The protein below binds the small molecule below.
Small molecule (SMILES): CC(C)[C@H](NC(=O)[C@@H]1CCCN1C(=O)[C@H](CC(N)=O)NC(=O)[C@H](Cc1ccccc1)NC(=O)[C@@H](N)[C@@H](C)O)C(=O)N[C@@H](Cc1ccc(O)cc1)C(=O)N1CCC[C@H]1C(=O)N[C@@H](Cc1ccc(O)cc1)C(=O)N[C@@H](CC(=O)O)C(=O)N[C@H](C=O)[C@@H](C)O

Binding-site contacts:
Ligand atom CE1 contacts residue PRO180 of chain 1.A at 3.2 Å (hydrophobic).
Ligand atom ND2 contacts residue GLU155 of chain 1.E at 3.1 Å (salt-bridge).
Ligand atom CG contacts residue LYS339 of chain 1.E at 3.8 Å.
Ligand atom CB contacts residue GLN245 of chain 1.A at 3.6 Å.
Ligand atom OD2 contacts residue LYS339 of chain 1.E at 3.6 Å.
Ligand atom C contacts residue HIS446 of chain 1.E at 3.4 Å.
Ligand atom CE1 contacts residue ARG149 of chain 1.E at 3.6 Å.
Ligand atom CG contacts residue TYR244 of chain 1.A at 3.1 Å (hydrophobic).
Ligand atom OD1 contacts residue GLU155 of chain 1.E at 3.8 Å.
Ligand atom O contacts residue ARG450 of chain 1.E at 3.3 Å (salt-bridge).
Ligand atom OD1 contacts residue LYS339 of chain 1.E at 2.9 Å (salt-bridge).
Ligand atom CE2 contacts residue HIS446 of chain 1.E at 3.5 Å.
Ligand atom CG2 contacts residue GLU155 of chain 1.E at 3.7 Å.
Ligand atom O contacts residue HIS446 of chain 1.E at 2.8 Å.
Ligand atom OH contacts residue MET179 of chain 1.A at 3.4 Å (h-bond).
Ligand atom C contacts residue ARG149 of chain 1.E at 3.8 Å.
Ligand atom CG contacts residue ARG450 of chain 1.E at 3.5 Å.
Ligand atom CG1 contacts residue ARG450 of chain 1.E at 3.4 Å.
Ligand atom CB contacts residue ARG450 of chain 1.E at 3.6 Å.
Ligand atom CG1 contacts residue GLU155 of chain 1.E at 3.8 Å.
Ligand atom CG contacts residue PRO452 of chain 1.E at 3.5 Å (hydrophobic).
Ligand atom CG2 contacts residue LEU145 of chain 1.E at 3.8 Å (hydrophobic).
Ligand atom CA contacts residue LYS339 of chain 1.E at 3.1 Å.
Ligand atom OH contacts residue THR445 of chain 1.E at 3.2 Å.
Ligand atom O contacts residue ARG149 of chain 1.E at 2.6 Å (salt-bridge).
Ligand atom CZ contacts residue ARG149 of chain 1.E at 3.8 Å.
Ligand atom CD contacts residue ARG450 of chain 1.E at 2.9 Å.
Ligand atom CB contacts residue PRO452 of chain 1.E at 3.9 Å (hydrophobic).
Ligand atom CB contacts residue LYS339 of chain 1.E at 2.9 Å.
Ligand atom CA contacts residue GLU155 of chain 1.E at 3.9 Å.
Ligand atom CG contacts residue GLU155 of chain 1.E at 3.8 Å.
Ligand atom CD1 contacts residue PRO180 of chain 1.A at 3.5 Å (hydrophobic).
Ligand atom CZ contacts residue HIS446 of chain 1.E at 3.7 Å.
Ligand atom OH contacts residue LEU239 of chain 1.A at 3.7 Å.
Ligand atom CZ contacts residue THR445 of chain 1.E at 3.4 Å.
Ligand atom OH contacts residue HIS446 of chain 1.E at 3.1 Å (h-bond).
Ligand atom CE2 contacts residue MET179 of chain 1.A at 3.7 Å (hydrophobic).
Ligand atom CZ contacts residue ASP172 of chain 1.A at 3.8 Å.
Ligand atom CG1 contacts residue PHE451 of chain 1.E at 3.4 Å (hydrophobic).
Ligand atom CE1 contacts residue THR445 of chain 1.E at 3.3 Å.

Sequence of chain 1.A:
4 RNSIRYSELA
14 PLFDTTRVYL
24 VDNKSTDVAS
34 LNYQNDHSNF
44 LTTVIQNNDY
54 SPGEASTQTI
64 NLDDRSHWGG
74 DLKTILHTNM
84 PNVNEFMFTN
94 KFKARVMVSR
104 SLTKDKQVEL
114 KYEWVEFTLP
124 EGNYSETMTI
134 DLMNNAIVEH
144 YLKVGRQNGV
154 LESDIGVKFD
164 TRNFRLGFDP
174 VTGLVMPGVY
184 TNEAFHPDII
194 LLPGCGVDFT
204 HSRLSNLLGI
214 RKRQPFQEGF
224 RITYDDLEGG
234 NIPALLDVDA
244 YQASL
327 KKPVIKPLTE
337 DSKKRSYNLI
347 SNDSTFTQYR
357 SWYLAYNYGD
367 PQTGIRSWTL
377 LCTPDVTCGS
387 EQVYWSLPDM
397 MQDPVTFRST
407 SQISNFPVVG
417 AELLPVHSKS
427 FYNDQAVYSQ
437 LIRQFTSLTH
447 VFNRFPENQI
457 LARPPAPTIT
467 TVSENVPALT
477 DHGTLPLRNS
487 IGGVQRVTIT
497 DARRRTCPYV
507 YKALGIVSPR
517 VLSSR

Sequence of chain 1.E:
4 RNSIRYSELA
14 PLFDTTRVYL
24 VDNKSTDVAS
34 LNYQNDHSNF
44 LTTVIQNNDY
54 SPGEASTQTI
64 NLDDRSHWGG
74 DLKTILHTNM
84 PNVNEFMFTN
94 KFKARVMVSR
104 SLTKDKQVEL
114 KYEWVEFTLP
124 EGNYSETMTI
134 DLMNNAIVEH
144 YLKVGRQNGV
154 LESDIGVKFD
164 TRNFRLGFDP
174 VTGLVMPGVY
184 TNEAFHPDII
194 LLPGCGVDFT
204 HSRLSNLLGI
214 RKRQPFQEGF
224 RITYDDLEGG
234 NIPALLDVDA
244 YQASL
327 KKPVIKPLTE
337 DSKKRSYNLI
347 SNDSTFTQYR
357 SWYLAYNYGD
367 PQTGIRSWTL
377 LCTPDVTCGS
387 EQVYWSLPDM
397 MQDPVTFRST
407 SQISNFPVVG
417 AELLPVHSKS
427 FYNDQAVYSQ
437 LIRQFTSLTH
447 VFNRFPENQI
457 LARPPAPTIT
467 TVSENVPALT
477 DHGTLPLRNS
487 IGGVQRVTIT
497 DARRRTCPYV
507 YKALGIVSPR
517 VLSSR